This small molecule binds to this protein.
Small molecule (SMILES): CC(=O)N[C@H]1[C@H](O[C@H]2[C@H](O)[C@@H](NC(C)=O)CO[C@@H]2CO)O[C@H](CO)[C@@H](O[C@@H]2O[C@H](CO[C@H]3O[C@H](CO)[C@@H](O)[C@H](O)[C@@H]3O)[C@@H](O)[C@H](O[C@H]3O[C@H](CO)[C@@H](O)[C@H](O)[C@@H]3O)[C@@H]2O)[C@@H]1O

Sequence of chain 1.F:
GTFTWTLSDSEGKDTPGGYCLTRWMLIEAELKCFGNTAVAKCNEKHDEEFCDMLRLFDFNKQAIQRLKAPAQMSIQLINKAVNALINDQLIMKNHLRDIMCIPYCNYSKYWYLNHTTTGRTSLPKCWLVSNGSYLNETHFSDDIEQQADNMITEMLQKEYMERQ

Sequence of chain 1.E:
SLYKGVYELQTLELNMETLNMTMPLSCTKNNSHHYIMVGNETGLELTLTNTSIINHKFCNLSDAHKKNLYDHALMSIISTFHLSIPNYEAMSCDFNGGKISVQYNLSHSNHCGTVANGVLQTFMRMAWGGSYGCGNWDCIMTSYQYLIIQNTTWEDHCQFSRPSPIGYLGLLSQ

Binding-site contacts:
Ligand atom O6 contacts residue ARG235 of chain 1.E at 3.2 Å (salt-bridge).
Ligand atom C7 contacts residue SER367 of chain 1.F at 3.5 Å.
Ligand atom C8 contacts residue MET75 of chain 1.E at 3.4 Å (hydrophobic).
Ligand atom C2 contacts residue ASN365 of chain 1.F at 2.5 Å.
Ligand atom C6 contacts residue TYR393 of chain 1.F at 3.9 Å (hydrophobic).
Ligand atom N2 contacts residue ASN365 of chain 1.F at 2.9 Å (h-bond).
Ligand atom C7 contacts residue ASN365 of chain 1.F at 3.9 Å.
Ligand atom C3 contacts residue ASN365 of chain 1.F at 3.9 Å.
Ligand atom O5 contacts residue VAL388 of chain 1.F at 3.8 Å.
Ligand atom O6 contacts residue SER392 of chain 1.F at 4.0 Å.
Ligand atom O6 contacts residue GLY391 of chain 1.F at 2.9 Å (h-bond).
Ligand atom C8 contacts residue TYR366 of chain 1.F at 4.0 Å (hydrophobic).
Ligand atom C8 contacts residue ASN365 of chain 1.F at 3.9 Å.
Ligand atom O3 contacts residue ASP229 of chain 1.E at 3.0 Å (salt-bridge).
Ligand atom C3 contacts residue CYS231 of chain 1.E at 3.6 Å (hydrophobic).
Ligand atom O7 contacts residue TYR393 of chain 1.F at 3.9 Å.
Ligand atom O4 contacts residue PHE233 of chain 1.E at 3.7 Å.
Ligand atom C5 contacts residue PHE233 of chain 1.E at 4.1 Å (hydrophobic).
Ligand atom C8 contacts residue SER367 of chain 1.F at 4.0 Å.
Ligand atom N2 contacts residue SER367 of chain 1.F at 4.2 Å.
Ligand atom C6 contacts residue SER234 of chain 1.E at 3.5 Å.
Ligand atom O3 contacts residue SER234 of chain 1.E at 3.5 Å.
Ligand atom C5 contacts residue ASN365 of chain 1.F at 3.8 Å.
Ligand atom C5 contacts residue SER234 of chain 1.E at 3.9 Å.
Ligand atom C6 contacts residue ARG235 of chain 1.E at 3.8 Å.
Ligand atom O3 contacts residue ARG235 of chain 1.E at 3.7 Å.
Ligand atom C4 contacts residue ASP229 of chain 1.E at 3.7 Å.
Ligand atom C6 contacts residue SER392 of chain 1.F at 4.0 Å.
Ligand atom C6 contacts residue GLY391 of chain 1.F at 3.6 Å.
Ligand atom C1 contacts residue ASN365 of chain 1.F at 1.5 Å.
Ligand atom C8 contacts residue GLY391 of chain 1.F at 3.6 Å.
Ligand atom C6 contacts residue VAL388 of chain 1.F at 4.2 Å (hydrophobic).
Ligand atom O7 contacts residue SER367 of chain 1.F at 3.1 Å.
Ligand atom C5 contacts residue TYR393 of chain 1.F at 3.8 Å (hydrophobic).
Ligand atom C8 contacts residue SER392 of chain 1.F at 3.8 Å.
Ligand atom O4 contacts residue ASP229 of chain 1.E at 2.9 Å (salt-bridge).
Ligand atom O7 contacts residue ARG235 of chain 1.E at 4.1 Å.
Ligand atom O5 contacts residue ASN365 of chain 1.F at 2.4 Å (h-bond).
Ligand atom C3 contacts residue ASP229 of chain 1.E at 3.8 Å.
Ligand atom O3 contacts residue CYS231 of chain 1.E at 3.6 Å.